Sequence of chain 1.B:
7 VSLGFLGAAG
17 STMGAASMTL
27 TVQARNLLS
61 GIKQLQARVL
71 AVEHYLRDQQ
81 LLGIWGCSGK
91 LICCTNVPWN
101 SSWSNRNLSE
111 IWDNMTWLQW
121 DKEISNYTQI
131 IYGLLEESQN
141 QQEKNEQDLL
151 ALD

Binding-site contacts:
Ligand atom C8 contacts residue ASN100 of chain 1.B at 4.5 Å.
Ligand atom C5 contacts residue SER102 of chain 1.B at 3.9 Å.
Ligand atom C4 contacts residue ASN100 of chain 1.B at 4.2 Å.
Ligand atom C3 contacts residue ASN100 of chain 1.B at 3.8 Å.
Ligand atom C1 contacts residue ASN100 of chain 1.B at 1.5 Å.
Ligand atom O7 contacts residue ASN100 of chain 1.B at 3.6 Å (h-bond).
Ligand atom O5 contacts residue ASN100 of chain 1.B at 2.5 Å (h-bond).
Ligand atom O6 contacts residue SER102 of chain 1.B at 4.0 Å.
Ligand atom C7 contacts residue ASN100 of chain 1.B at 3.4 Å.
Ligand atom C6 contacts residue SER102 of chain 1.B at 3.9 Å.
Ligand atom C1 contacts residue SER102 of chain 1.B at 4.2 Å.
Ligand atom C5 contacts residue ASN100 of chain 1.B at 3.7 Å.
Ligand atom C2 contacts residue ASN100 of chain 1.B at 2.4 Å.
Ligand atom O5 contacts residue SER102 of chain 1.B at 3.5 Å (h-bond).
Ligand atom N2 contacts residue ASN100 of chain 1.B at 2.8 Å (h-bond).

The small molecule below binds the protein below.
Small molecule (SMILES): CC(=O)N[C@@H]1[C@@H](O)[C@H](O)[C@@H](CO)O[C@H]1O